Sequence of chain 1.D:
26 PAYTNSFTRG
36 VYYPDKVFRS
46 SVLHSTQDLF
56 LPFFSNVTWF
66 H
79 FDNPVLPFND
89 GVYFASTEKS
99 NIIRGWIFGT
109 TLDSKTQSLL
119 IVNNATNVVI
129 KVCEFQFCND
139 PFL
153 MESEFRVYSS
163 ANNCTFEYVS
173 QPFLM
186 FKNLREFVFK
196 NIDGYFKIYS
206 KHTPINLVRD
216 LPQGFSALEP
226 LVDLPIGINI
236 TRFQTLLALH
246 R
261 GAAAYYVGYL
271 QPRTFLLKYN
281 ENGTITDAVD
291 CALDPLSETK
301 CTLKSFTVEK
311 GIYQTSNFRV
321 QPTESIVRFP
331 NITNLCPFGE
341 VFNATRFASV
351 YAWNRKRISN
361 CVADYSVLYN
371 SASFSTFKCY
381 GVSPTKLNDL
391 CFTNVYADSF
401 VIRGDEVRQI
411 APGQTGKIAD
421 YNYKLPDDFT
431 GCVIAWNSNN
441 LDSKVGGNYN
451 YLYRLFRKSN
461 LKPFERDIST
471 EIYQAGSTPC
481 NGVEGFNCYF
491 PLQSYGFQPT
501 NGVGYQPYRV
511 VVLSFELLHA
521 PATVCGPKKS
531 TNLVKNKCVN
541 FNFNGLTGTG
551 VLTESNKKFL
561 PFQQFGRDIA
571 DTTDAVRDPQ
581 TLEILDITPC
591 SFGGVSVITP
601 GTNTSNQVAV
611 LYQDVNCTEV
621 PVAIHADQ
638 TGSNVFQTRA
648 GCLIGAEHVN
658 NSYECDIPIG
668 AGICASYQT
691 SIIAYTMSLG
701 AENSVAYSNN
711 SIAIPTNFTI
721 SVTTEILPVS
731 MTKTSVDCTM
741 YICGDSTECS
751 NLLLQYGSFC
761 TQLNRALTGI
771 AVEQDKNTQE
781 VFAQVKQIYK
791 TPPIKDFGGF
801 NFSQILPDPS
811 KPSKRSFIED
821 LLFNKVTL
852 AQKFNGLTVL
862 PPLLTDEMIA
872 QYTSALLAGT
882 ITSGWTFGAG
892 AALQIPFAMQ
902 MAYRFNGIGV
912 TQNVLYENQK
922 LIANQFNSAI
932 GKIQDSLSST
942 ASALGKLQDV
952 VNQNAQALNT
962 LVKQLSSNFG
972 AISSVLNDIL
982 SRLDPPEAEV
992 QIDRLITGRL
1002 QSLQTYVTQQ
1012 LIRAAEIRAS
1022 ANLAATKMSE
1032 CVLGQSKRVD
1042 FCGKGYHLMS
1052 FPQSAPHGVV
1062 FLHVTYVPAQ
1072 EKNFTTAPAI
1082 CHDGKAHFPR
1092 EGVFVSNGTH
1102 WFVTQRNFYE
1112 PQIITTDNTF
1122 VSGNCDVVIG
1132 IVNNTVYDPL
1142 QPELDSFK

A small-molecule ligand and the protein it binds are described below.
Small molecule (SMILES): CC(=O)N[C@@H]1[C@@H](O)[C@H](O)[C@@H](CO)O[C@H]1O

Binding-site contacts:
Ligand atom O5 contacts residue ASN709 of chain 1.B at 2.4 Å (h-bond).
Ligand atom C2 contacts residue ASN709 of chain 1.B at 2.5 Å.
Ligand atom C4 contacts residue ASN709 of chain 1.B at 4.2 Å.
Ligand atom C7 contacts residue ASN709 of chain 1.B at 3.1 Å.
Ligand atom C1 contacts residue ASN709 of chain 1.B at 1.4 Å.
Ligand atom O7 contacts residue ASN709 of chain 1.B at 2.8 Å (h-bond).
Ligand atom N2 contacts residue ASN709 of chain 1.B at 2.9 Å (h-bond).
Ligand atom C8 contacts residue ASN709 of chain 1.B at 4.3 Å.
Ligand atom C3 contacts residue ASN709 of chain 1.B at 3.8 Å.
Ligand atom C8 contacts residue GLY1131 of chain 1.B at 3.5 Å.
Ligand atom O7 contacts residue ASP796 of chain 1.D at 4.4 Å.
Ligand atom C5 contacts residue ASN709 of chain 1.B at 3.7 Å.

Sequence of chain 1.B:
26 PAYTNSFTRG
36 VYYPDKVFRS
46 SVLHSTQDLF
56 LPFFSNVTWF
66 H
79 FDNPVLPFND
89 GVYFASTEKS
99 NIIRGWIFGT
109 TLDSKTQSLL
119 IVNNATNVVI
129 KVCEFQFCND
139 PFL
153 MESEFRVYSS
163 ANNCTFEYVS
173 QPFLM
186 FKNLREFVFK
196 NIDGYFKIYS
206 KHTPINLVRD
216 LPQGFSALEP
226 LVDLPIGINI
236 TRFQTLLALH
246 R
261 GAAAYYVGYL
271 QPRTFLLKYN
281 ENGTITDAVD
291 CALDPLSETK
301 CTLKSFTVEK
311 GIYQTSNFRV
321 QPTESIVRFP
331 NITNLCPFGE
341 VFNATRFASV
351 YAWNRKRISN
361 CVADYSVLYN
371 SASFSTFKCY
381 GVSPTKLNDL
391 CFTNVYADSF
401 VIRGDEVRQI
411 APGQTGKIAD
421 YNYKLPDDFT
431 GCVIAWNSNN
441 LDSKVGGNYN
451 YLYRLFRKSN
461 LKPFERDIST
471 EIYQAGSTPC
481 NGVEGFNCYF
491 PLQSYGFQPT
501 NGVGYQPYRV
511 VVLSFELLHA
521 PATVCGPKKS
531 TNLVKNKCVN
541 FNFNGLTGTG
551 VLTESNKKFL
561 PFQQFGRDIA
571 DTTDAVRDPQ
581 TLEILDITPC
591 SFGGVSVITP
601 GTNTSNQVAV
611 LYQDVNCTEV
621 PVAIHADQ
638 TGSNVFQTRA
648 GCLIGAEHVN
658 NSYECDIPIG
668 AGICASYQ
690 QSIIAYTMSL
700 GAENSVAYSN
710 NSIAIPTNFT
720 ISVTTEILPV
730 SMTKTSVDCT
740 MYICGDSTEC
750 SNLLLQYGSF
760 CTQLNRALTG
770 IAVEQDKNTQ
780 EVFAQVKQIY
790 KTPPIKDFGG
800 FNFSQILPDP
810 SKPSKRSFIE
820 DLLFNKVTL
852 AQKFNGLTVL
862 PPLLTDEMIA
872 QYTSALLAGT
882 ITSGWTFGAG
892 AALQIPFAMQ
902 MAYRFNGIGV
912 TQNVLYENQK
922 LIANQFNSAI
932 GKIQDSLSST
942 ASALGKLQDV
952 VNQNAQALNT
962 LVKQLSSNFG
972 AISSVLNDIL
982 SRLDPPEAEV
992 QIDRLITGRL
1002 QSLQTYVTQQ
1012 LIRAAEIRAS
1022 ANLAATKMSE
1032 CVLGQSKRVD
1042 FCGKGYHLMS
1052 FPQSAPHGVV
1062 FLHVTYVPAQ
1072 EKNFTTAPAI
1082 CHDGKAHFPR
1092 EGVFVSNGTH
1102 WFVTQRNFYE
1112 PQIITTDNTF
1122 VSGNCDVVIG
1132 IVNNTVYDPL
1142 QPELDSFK